Binding-site contacts:
Ligand atom C2 contacts residue TYR217 of chain 1.E at 4.4 Å (hydrophobic).
Ligand atom C4 contacts residue ARG234 of chain 1.E at 3.7 Å.
Ligand atom O2 contacts residue HIS221 of chain 1.E at 3.5 Å (h-bond).
Ligand atom O2 contacts residue TYR217 of chain 1.E at 4.0 Å.
Ligand atom O2 contacts residue ARG161 of chain 1.E at 3.2 Å.
Ligand atom C1 contacts residue CYS135 of chain 1.E at 3.7 Å (hydrophobic).
Ligand atom O1 contacts residue ARG234 of chain 1.E at 2.6 Å (salt-bridge).
Ligand atom C4 contacts residue LEU164 of chain 1.E at 4.4 Å (hydrophobic).
Ligand atom C3 contacts residue TYR84 of chain 1.E at 3.7 Å (hydrophobic).
Ligand atom C1 contacts residue ILE139 of chain 1.E at 4.3 Å (hydrophobic).
Ligand atom O1 contacts residue GLN142 of chain 1.E at 4.4 Å.
Ligand atom C2 contacts residue SER80 of chain 1.E at 4.4 Å.
Ligand atom O2 contacts residue ARG234 of chain 1.E at 3.7 Å.
Ligand atom C4 contacts residue GLN142 of chain 1.E at 4.3 Å.
Ligand atom C4 contacts residue TYR84 of chain 1.E at 4.1 Å (hydrophobic).
Ligand atom O1 contacts residue ARG161 of chain 1.E at 4.1 Å.
Ligand atom C1 contacts residue LEU164 of chain 1.E at 4.4 Å (hydrophobic).
Ligand atom C1 contacts residue SER80 of chain 1.E at 4.4 Å.
Ligand atom C4 contacts residue VAL138 of chain 1.E at 4.5 Å (hydrophobic).
Ligand atom O1 contacts residue HIS221 of chain 1.E at 4.2 Å.
Ligand atom C4 contacts residue HIS221 of chain 1.E at 4.0 Å.
Ligand atom O2 contacts residue GLN142 of chain 1.E at 4.0 Å.
Ligand atom C1 contacts residue TYR84 of chain 1.E at 3.7 Å (hydrophobic).
Ligand atom C4 contacts residue TYR217 of chain 1.E at 3.1 Å (hydrophobic).
Ligand atom C3 contacts residue VAL138 of chain 1.E at 4.2 Å (hydrophobic).
Ligand atom O1 contacts residue TYR217 of chain 1.E at 2.6 Å (h-bond).
Ligand atom C1 contacts residue VAL138 of chain 1.E at 3.9 Å (hydrophobic).
Ligand atom C2 contacts residue VAL138 of chain 1.E at 3.7 Å (hydrophobic).
Ligand atom O1 contacts residue TYR84 of chain 1.E at 3.5 Å.
Ligand atom O2 contacts residue VAL138 of chain 1.E at 4.1 Å.
Ligand atom C4 contacts residue ARG161 of chain 1.E at 4.0 Å.
Ligand atom O2 contacts residue LEU164 of chain 1.E at 4.0 Å.
Ligand atom C3 contacts residue TYR217 of chain 1.E at 3.3 Å (hydrophobic).
Ligand atom C2 contacts residue TYR84 of chain 1.E at 3.6 Å (hydrophobic).
Ligand atom C2 contacts residue ILE139 of chain 1.E at 4.5 Å (hydrophobic).
Ligand atom C3 contacts residue LEU164 of chain 1.E at 3.8 Å (hydrophobic).

Sequence of chain 1.E:
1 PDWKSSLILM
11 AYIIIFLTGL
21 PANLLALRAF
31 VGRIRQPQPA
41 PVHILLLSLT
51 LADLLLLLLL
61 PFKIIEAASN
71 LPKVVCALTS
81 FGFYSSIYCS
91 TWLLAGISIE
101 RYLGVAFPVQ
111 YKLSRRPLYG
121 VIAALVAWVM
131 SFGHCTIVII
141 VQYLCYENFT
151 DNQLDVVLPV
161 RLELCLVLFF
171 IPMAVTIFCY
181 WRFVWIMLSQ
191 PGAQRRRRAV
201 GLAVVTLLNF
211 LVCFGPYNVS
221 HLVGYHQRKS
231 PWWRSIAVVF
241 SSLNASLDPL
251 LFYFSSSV

The protein below binds the small molecule below.
Small molecule (SMILES): CCCC(=O)O